Binding-site contacts:
Ligand atom C2 contacts residue GLN101 of chain 1.E at 4.2 Å.
Ligand atom O7 contacts residue ASN103 of chain 1.E at 3.7 Å.
Ligand atom C5 contacts residue GLN81 of chain 1.E at 4.2 Å.
Ligand atom C5 contacts residue ASN103 of chain 1.E at 3.6 Å.
Ligand atom C8 contacts residue GLN102 of chain 1.E at 3.5 Å.
Ligand atom O6 contacts residue GLN81 of chain 1.E at 4.4 Å.
Ligand atom N2 contacts residue GLN101 of chain 1.E at 3.2 Å (h-bond).
Ligand atom O5 contacts residue GLN81 of chain 1.E at 3.8 Å.
Ligand atom C2 contacts residue ASN103 of chain 1.E at 2.6 Å.
Ligand atom C7 contacts residue GLN101 of chain 1.E at 3.8 Å.
Ligand atom C1 contacts residue ASN103 of chain 1.E at 1.5 Å.
Ligand atom C4 contacts residue ASN103 of chain 1.E at 4.2 Å.
Ligand atom C3 contacts residue ASN103 of chain 1.E at 3.9 Å.
Ligand atom C8 contacts residue GLN101 of chain 1.E at 3.4 Å.
Ligand atom C1 contacts residue GLN81 of chain 1.E at 3.6 Å.
Ligand atom C8 contacts residue ASN103 of chain 1.E at 3.7 Å.
Ligand atom O5 contacts residue ASN103 of chain 1.E at 2.3 Å (h-bond).
Ligand atom N2 contacts residue ASN103 of chain 1.E at 2.6 Å (h-bond).
Ligand atom C7 contacts residue ASN103 of chain 1.E at 3.1 Å.
Ligand atom C1 contacts residue GLN101 of chain 1.E at 4.2 Å.

Sequence of chain 1.E:
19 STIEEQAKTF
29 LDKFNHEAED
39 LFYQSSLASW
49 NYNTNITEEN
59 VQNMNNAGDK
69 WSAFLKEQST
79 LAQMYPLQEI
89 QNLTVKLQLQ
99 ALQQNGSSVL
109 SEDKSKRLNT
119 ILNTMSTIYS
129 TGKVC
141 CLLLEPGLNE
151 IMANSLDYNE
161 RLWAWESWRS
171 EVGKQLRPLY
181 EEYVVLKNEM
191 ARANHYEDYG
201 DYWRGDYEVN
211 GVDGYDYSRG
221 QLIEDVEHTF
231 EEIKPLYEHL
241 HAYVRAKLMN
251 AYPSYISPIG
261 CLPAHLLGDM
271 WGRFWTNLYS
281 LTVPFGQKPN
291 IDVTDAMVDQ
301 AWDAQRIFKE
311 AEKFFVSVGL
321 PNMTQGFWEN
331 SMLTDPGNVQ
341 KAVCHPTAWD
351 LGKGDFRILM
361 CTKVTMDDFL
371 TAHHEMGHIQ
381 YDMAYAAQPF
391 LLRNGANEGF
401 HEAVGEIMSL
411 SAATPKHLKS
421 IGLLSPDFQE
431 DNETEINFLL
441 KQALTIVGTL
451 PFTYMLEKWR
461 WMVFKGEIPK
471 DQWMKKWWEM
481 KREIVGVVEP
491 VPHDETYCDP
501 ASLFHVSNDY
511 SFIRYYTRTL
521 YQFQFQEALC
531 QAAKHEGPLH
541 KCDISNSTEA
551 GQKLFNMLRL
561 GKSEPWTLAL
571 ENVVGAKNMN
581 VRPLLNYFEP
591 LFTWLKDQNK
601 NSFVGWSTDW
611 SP

The small molecule below binds the protein below.
Small molecule (SMILES): CC(=O)N[C@@H]1[C@@H](O)[C@H](O)[C@@H](CO)O[C@H]1O